Binding-site contacts:
Ligand atom C2 contacts residue HIS181 of chain 1.A at 3.6 Å.
Ligand atom C22 contacts residue ALA65 of chain 1.A at 3.6 Å (hydrophobic).
Ligand atom C4 contacts residue GLY200 of chain 1.A at 3.6 Å.
Ligand atom C18 contacts residue ASP201 of chain 1.A at 3.7 Å.
Ligand atom C4 contacts residue VAL98 of chain 1.A at 3.6 Å (hydrophobic).
Ligand atom O30 contacts residue LEU91 of chain 1.A at 3.8 Å.
Ligand atom C19 contacts residue LEU39 of chain 1.A at 3.5 Å (hydrophobic).
Ligand atom O31 contacts residue PHE202 of chain 1.A at 3.3 Å (h-bond).
Ligand atom O31 contacts residue ASP201 of chain 1.A at 2.6 Å (salt-bridge).
Ligand atom C10 contacts residue LYS67 of chain 1.A at 3.5 Å.
Ligand atom C14 contacts residue PHE202 of chain 1.A at 3.8 Å (hydrophobic).
Ligand atom C13 contacts residue VAL98 of chain 1.A at 3.7 Å (hydrophobic).
Ligand atom C3 contacts residue ASP201 of chain 1.A at 3.4 Å.
Ligand atom C21 contacts residue LEU39 of chain 1.A at 3.7 Å (hydrophobic).
Ligand atom C12 contacts residue LEU39 of chain 1.A at 3.6 Å (hydrophobic).
Ligand atom C23 contacts residue ALA65 of chain 1.A at 3.4 Å (hydrophobic).
Ligand atom O32 contacts residue ASP201 of chain 1.A at 3.1 Å (salt-bridge).
Ligand atom C3 contacts residue LEU190 of chain 1.A at 3.5 Å (hydrophobic).
Ligand atom N29 contacts residue LEU39 of chain 1.A at 3.7 Å.
Ligand atom C21 contacts residue LEU190 of chain 1.A at 3.8 Å (hydrophobic).
Ligand atom C20 contacts residue ASP201 of chain 1.A at 3.6 Å.
Ligand atom C11 contacts residue LEU190 of chain 1.A at 3.4 Å (hydrophobic).
Ligand atom C15 contacts residue ASP201 of chain 1.A at 3.7 Å.
Ligand atom C5 contacts residue ASP201 of chain 1.A at 3.6 Å.
Ligand atom N24 contacts residue ALA65 of chain 1.A at 3.7 Å.
Ligand atom N24 contacts residue GLU115 of chain 1.A at 2.4 Å (salt-bridge).
Ligand atom C22 contacts residue GLU115 of chain 1.A at 3.4 Å.
Ligand atom C9 contacts residue PHE202 of chain 1.A at 3.6 Å (hydrophobic).
Ligand atom N24 contacts residue THR114 of chain 1.A at 3.6 Å.
Ligand atom O31 contacts residue GLY200 of chain 1.A at 3.3 Å.
Ligand atom C3 contacts residue GLY200 of chain 1.A at 3.7 Å.
Ligand atom O32 contacts residue GLU84 of chain 1.A at 3.3 Å (salt-bridge).
Ligand atom O33 contacts residue ALA65 of chain 1.A at 3.2 Å.
Ligand atom C9 contacts residue LEU39 of chain 1.A at 3.7 Å (hydrophobic).
Ligand atom N25 contacts residue LYS67 of chain 1.A at 3.7 Å.
Ligand atom N26 contacts residue CYS117 of chain 1.A at 3.1 Å (h-bond).
Ligand atom C5 contacts residue GLU84 of chain 1.A at 3.7 Å.
Ligand atom C3 contacts residue ASN188 of chain 1.A at 3.5 Å.
Ligand atom N27 contacts residue LEU39 of chain 1.A at 3.6 Å.
Ligand atom C11 contacts residue CYS117 of chain 1.A at 3.3 Å (hydrophobic).

Sequence of chain 1.A:
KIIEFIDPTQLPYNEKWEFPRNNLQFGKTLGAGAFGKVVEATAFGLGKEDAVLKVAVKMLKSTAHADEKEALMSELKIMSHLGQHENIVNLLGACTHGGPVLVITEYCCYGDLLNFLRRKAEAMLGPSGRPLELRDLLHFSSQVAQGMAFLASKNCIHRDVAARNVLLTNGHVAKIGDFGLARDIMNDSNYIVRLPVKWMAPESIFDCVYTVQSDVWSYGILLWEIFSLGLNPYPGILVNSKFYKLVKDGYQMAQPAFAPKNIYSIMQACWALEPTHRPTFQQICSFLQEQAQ

The protein below binds the small molecule below.
Small molecule (SMILES): COc1ccc(COc2cnc(COc3nc(-c4cnn(C)c4)cnc3N)cc2OC)cc1